Sequence of chain 1.LD:
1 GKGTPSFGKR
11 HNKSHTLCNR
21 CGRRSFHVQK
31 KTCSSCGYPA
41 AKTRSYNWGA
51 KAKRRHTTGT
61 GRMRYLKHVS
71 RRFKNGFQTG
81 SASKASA

Binding-site contacts:
Ligand atom C23 contacts residue ARG23 of chain 1.LD at 4.2 Å.
Ligand atom O61 contacts residue GLN18 of chain 1.ND at 4.5 Å.
Ligand atom N64 contacts residue MET48 of chain 1.ND at 3.6 Å (h-bond).
Ligand atom C24 contacts residue ARG23 of chain 1.LD at 3.4 Å.
Ligand atom C64 contacts residue GLY22 of chain 1.LD at 4.4 Å.
Ligand atom O41 contacts residue GLN18 of chain 1.ND at 3.7 Å.
Ligand atom O33 contacts residue ARG23 of chain 1.LD at 3.2 Å (salt-bridge).
Ligand atom N24 contacts residue MG1 of chain 1.LAC at 3.5 Å.
Ligand atom C64 contacts residue ARG24 of chain 1.LD at 4.3 Å.
Ligand atom C44 contacts residue ASN49 of chain 1.ND at 4.2 Å.
Ligand atom N64 contacts residue ASN49 of chain 1.ND at 3.9 Å.
Ligand atom C44 contacts residue ARG24 of chain 1.LD at 4.3 Å.
Ligand atom C54 contacts residue ARG24 of chain 1.LD at 3.9 Å.
Ligand atom O44 contacts residue MG1 of chain 1.LAC at 4.2 Å.
Ligand atom C14 contacts residue ARG23 of chain 1.LD at 3.2 Å.
Ligand atom O23 contacts residue ARG23 of chain 1.LD at 4.0 Å.
Ligand atom C34 contacts residue ARG23 of chain 1.LD at 4.3 Å.
Ligand atom O34 contacts residue ARG23 of chain 1.LD at 3.3 Å (salt-bridge).
Ligand atom C53 contacts residue MG1 of chain 1.LAC at 4.4 Å.
Ligand atom C64 contacts residue ASN49 of chain 1.ND at 4.3 Å.
Ligand atom O61 contacts residue LYS14 of chain 1.ND at 4.1 Å.
Ligand atom O34 contacts residue ARG24 of chain 1.LD at 3.9 Å.
Ligand atom O44 contacts residue MET48 of chain 1.ND at 4.1 Å.
Ligand atom N24 contacts residue ARG23 of chain 1.LD at 4.5 Å.
Ligand atom C61 contacts residue LYS14 of chain 1.ND at 4.2 Å.
Ligand atom C54 contacts residue ARG23 of chain 1.LD at 4.3 Å.
Ligand atom O53 contacts residue MG1 of chain 1.LAC at 3.1 Å.
Ligand atom C33 contacts residue ARG23 of chain 1.LD at 4.2 Å.
Ligand atom O44 contacts residue ASN49 of chain 1.ND at 3.3 Å.

Sequence of chain 1.ND:
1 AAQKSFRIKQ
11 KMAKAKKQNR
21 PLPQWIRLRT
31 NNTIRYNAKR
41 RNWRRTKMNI

This protein binds this small molecule.
Small molecule (SMILES): NC[C@@H]1O[C@H](O[C@H]2[C@@H](O)[C@H](O[C@@H]3[C@@H](O)[C@H](N)C[C@H](N)[C@H]3O[C@H]3O[C@H](CO)[C@@H](O)[C@H](O)[C@H]3N)O[C@@H]2CO)[C@H](N)[C@@H](O)[C@@H]1O